Sequence of chain 6.A:
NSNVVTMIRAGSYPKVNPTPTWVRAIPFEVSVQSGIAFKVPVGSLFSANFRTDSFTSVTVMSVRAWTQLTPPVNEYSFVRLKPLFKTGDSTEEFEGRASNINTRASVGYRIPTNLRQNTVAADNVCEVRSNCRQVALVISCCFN

Sequence of chain 1.A:
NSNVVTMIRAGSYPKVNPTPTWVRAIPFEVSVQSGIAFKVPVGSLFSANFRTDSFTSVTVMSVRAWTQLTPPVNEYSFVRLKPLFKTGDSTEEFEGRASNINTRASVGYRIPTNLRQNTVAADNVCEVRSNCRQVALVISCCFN

Binding-site contacts:
Ligand atom N1 contacts residue ASN16 of chain 6.A at 4.4 Å.
Ligand atom P contacts residue ILE23 of chain 6.A at 4.4 Å.
Ligand atom OP1 contacts residue ILE23 of chain 6.A at 4.0 Å.
Ligand atom O4 contacts residue SER17 of chain 6.A at 3.2 Å.
Ligand atom C2 contacts residue ARG125 of chain 1.A at 3.8 Å.
Ligand atom C4 contacts residue ASN16 of chain 6.A at 4.1 Å.
Ligand atom N3 contacts residue ARG125 of chain 1.A at 3.6 Å (salt-bridge).
Ligand atom O3' contacts residue ARG125 of chain 1.A at 4.0 Å.
Ligand atom C5 contacts residue THR21 of chain 6.A at 4.3 Å.
Ligand atom N1 contacts residue ARG125 of chain 1.A at 3.7 Å.
Ligand atom O5' contacts residue ARG125 of chain 1.A at 3.0 Å (salt-bridge).
Ligand atom C5' contacts residue ARG125 of chain 1.A at 4.1 Å.
Ligand atom C2' contacts residue ARG125 of chain 1.A at 3.6 Å.
Ligand atom OP2 contacts residue ILE23 of chain 6.A at 4.5 Å.
Ligand atom C5' contacts residue SER77 of chain 1.A at 4.4 Å.
Ligand atom OP2 contacts residue SER77 of chain 1.A at 4.1 Å.
Ligand atom OP3 contacts residue ILE23 of chain 6.A at 4.2 Å.
Ligand atom C4 contacts residue ARG125 of chain 1.A at 3.5 Å.
Ligand atom O2 contacts residue ARG125 of chain 1.A at 3.9 Å.
Ligand atom O4 contacts residue ARG125 of chain 1.A at 3.8 Å.
Ligand atom C4' contacts residue ARG125 of chain 1.A at 4.4 Å.
Ligand atom OP3 contacts residue ARG125 of chain 1.A at 2.8 Å.
Ligand atom C5' contacts residue ARG131 of chain 1.A at 3.2 Å.
Ligand atom N3 contacts residue SER17 of chain 6.A at 4.3 Å.
Ligand atom C3' contacts residue ARG125 of chain 1.A at 3.3 Å.
Ligand atom C6 contacts residue ARG125 of chain 1.A at 3.5 Å.
Ligand atom O4 contacts residue THR21 of chain 6.A at 3.9 Å.
Ligand atom O2 contacts residue ASN16 of chain 6.A at 2.5 Å (h-bond).
Ligand atom C2 contacts residue ASN16 of chain 6.A at 3.0 Å.
Ligand atom OP2 contacts residue ARG131 of chain 1.A at 3.7 Å.
Ligand atom C1' contacts residue ARG125 of chain 1.A at 4.2 Å.
Ligand atom C5' contacts residue MET76 of chain 1.A at 4.3 Å (hydrophobic).
Ligand atom O5' contacts residue ARG131 of chain 1.A at 2.6 Å (salt-bridge).
Ligand atom P contacts residue ARG131 of chain 1.A at 3.5 Å.
Ligand atom P contacts residue ARG125 of chain 1.A at 3.7 Å.
Ligand atom N3 contacts residue ASN16 of chain 6.A at 2.9 Å (h-bond).
Ligand atom C5 contacts residue ARG125 of chain 1.A at 3.5 Å.
Ligand atom OP1 contacts residue ARG131 of chain 1.A at 3.4 Å (salt-bridge).
Ligand atom C4 contacts residue SER17 of chain 6.A at 4.1 Å.
Ligand atom OP1 contacts residue ARG125 of chain 1.A at 2.9 Å (salt-bridge).

A small-molecule ligand and the protein it binds are described below.
Small molecule (SMILES): CO[P](=O)(O)O[C@H]1[C@@H](O)[C@H](n2ccc(=O)[nH]c2=O)O[C@@H]1COP(=O)(O)O